A small-molecule ligand and the protein it binds are described below.
Small molecule (SMILES): Nc1ncnc2[nH]cnc12

Binding-site contacts:
Ligand atom N9 contacts residue PHE77 of chain 2.B at 3.5 Å (h-bond).
Ligand atom N6 contacts residue GLY79 of chain 2.B at 4.0 Å.
Ligand atom C8 contacts residue LEU176 of chain 2.B at 4.3 Å (hydrophobic).
Ligand atom C8 contacts residue PHE77 of chain 2.B at 3.7 Å (hydrophobic).
Ligand atom C4 contacts residue VAL140 of chain 2.B at 3.5 Å (hydrophobic).
Ligand atom C2 contacts residue MET142 of chain 2.B at 3.8 Å (hydrophobic).
Ligand atom C8 contacts residue ASP166 of chain 2.B at 3.4 Å.
Ligand atom N3 contacts residue MET142 of chain 2.B at 3.7 Å.
Ligand atom C8 contacts residue ALA78 of chain 2.B at 3.6 Å (hydrophobic).
Ligand atom N7 contacts residue ALA78 of chain 2.B at 3.8 Å.
Ligand atom C4 contacts residue ASP141 of chain 2.B at 4.0 Å.
Ligand atom C6 contacts residue TYR129 of chain 2.B at 4.0 Å (hydrophobic).
Ligand atom C6 contacts residue VAL140 of chain 2.B at 4.2 Å (hydrophobic).
Ligand atom N3 contacts residue ASP141 of chain 2.B at 3.4 Å.
Ligand atom C6 contacts residue ASP166 of chain 2.B at 3.8 Å.
Ligand atom N9 contacts residue VAL140 of chain 2.B at 3.8 Å.
Ligand atom N6 contacts residue THR168 of chain 2.B at 3.9 Å.
Ligand atom N6 contacts residue ASP166 of chain 2.B at 2.8 Å (salt-bridge).
Ligand atom C5 contacts residue ASP166 of chain 2.B at 3.8 Å.
Ligand atom N1 contacts residue TYR129 of chain 2.B at 3.2 Å (h-bond).
Ligand atom N9 contacts residue ASP141 of chain 2.B at 4.2 Å.
Ligand atom C2 contacts residue ASP141 of chain 2.B at 4.1 Å.
Ligand atom C2 contacts residue VAL140 of chain 2.B at 3.9 Å (hydrophobic).
Ligand atom N1 contacts residue PRO128 of chain 2.B at 4.1 Å.
Ligand atom N6 contacts residue ARG130 of chain 2.B at 3.8 Å.
Ligand atom C4 contacts residue GLY79 of chain 2.B at 4.0 Å.
Ligand atom N9 contacts residue GLY79 of chain 2.B at 4.0 Å.
Ligand atom C5 contacts residue VAL140 of chain 2.B at 3.8 Å (hydrophobic).
Ligand atom N7 contacts residue GLY79 of chain 2.B at 3.3 Å (h-bond).
Ligand atom N1 contacts residue VAL140 of chain 2.B at 4.0 Å.
Ligand atom C5 contacts residue GLY79 of chain 2.B at 3.6 Å.
Ligand atom N3 contacts residue VAL140 of chain 2.B at 3.6 Å.
Ligand atom N7 contacts residue ASP166 of chain 2.B at 2.6 Å (salt-bridge).
Ligand atom N9 contacts residue ALA78 of chain 2.B at 4.0 Å.
Ligand atom C8 contacts residue VAL140 of chain 2.B at 4.2 Å (hydrophobic).
Ligand atom C8 contacts residue GLY79 of chain 2.B at 3.5 Å.
Ligand atom C2 contacts residue TYR129 of chain 2.B at 3.9 Å (hydrophobic).
Ligand atom C6 contacts residue GLY79 of chain 2.B at 4.2 Å.
Ligand atom N6 contacts residue TYR129 of chain 2.B at 3.2 Å (h-bond).
Ligand atom C2 contacts residue VAL125 of chain 2.B at 3.9 Å (hydrophobic).

Sequence of chain 2.B:
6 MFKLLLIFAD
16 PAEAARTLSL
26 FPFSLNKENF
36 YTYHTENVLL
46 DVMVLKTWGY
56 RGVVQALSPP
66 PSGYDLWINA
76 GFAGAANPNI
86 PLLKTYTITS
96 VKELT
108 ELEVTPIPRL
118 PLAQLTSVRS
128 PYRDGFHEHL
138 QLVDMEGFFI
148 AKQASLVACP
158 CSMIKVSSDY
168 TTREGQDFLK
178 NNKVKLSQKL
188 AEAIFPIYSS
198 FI